Sequence of chain 1.C:
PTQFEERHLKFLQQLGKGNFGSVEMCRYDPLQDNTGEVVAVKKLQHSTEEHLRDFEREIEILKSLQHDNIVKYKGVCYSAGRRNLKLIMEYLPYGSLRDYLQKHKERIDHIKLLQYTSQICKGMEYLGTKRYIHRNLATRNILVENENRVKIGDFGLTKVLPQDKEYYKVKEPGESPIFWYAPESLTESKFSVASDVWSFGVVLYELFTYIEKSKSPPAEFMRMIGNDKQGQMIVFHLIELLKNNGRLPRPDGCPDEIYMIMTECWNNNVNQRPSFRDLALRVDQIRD

This small molecule binds to this protein.
Small molecule (SMILES): CC(=O)Nc1ccc(-c2ccnc(Nc3ccc(N4CCOCC4)cc3)n2)cc1

Binding-site contacts:
Ligand atom C28 contacts residue LEU19 of chain 1.C at 3.3 Å (hydrophobic).
Ligand atom C4 contacts residue GLY99 of chain 1.C at 3.7 Å.
Ligand atom C90 contacts residue VAL27 of chain 1.C at 3.8 Å (hydrophobic).
Ligand atom C10 contacts residue LEU96 of chain 1.C at 3.4 Å (hydrophobic).
Ligand atom C13 contacts residue MET93 of chain 1.C at 3.7 Å (hydrophobic).
Ligand atom C6 contacts residue LEU96 of chain 1.C at 3.5 Å (hydrophobic).
Ligand atom C19 contacts residue ASP158 of chain 1.C at 3.8 Å.
Ligand atom C6 contacts residue GLY99 of chain 1.C at 3.7 Å.
Ligand atom O23 contacts residue VAL27 of chain 1.C at 3.3 Å.
Ligand atom C26 contacts residue VAL27 of chain 1.C at 3.8 Å (hydrophobic).
Ligand atom C14 contacts residue LEU96 of chain 1.C at 3.5 Å (hydrophobic).
Ligand atom C1 contacts residue LEU96 of chain 1.C at 3.5 Å (hydrophobic).
Ligand atom C17 contacts residue LEU147 of chain 1.C at 4.0 Å (hydrophobic).
Ligand atom C6 contacts residue PRO97 of chain 1.C at 3.9 Å (hydrophobic).
Ligand atom N15 contacts residue GLU94 of chain 1.C at 4.0 Å.
Ligand atom N7 contacts residue LEU96 of chain 1.C at 2.9 Å (h-bond).
Ligand atom C1 contacts residue GLY99 of chain 1.C at 3.7 Å.
Ligand atom C3 contacts residue GLY99 of chain 1.C at 3.7 Å.
Ligand atom N15 contacts residue LEU96 of chain 1.C at 2.9 Å (h-bond).
Ligand atom C29 contacts residue LEU19 of chain 1.C at 3.6 Å (hydrophobic).
Ligand atom C22 contacts residue LYS46 of chain 1.C at 3.7 Å.
Ligand atom C10 contacts residue GLU94 of chain 1.C at 3.3 Å.
Ligand atom N7 contacts residue LEU19 of chain 1.C at 4.0 Å.
Ligand atom C11 contacts residue LEU147 of chain 1.C at 4.0 Å (hydrophobic).
Ligand atom N13 contacts residue LEU147 of chain 1.C at 3.8 Å.
Ligand atom C16 contacts residue VAL27 of chain 1.C at 4.0 Å (hydrophobic).
Ligand atom C6 contacts residue LEU19 of chain 1.C at 3.9 Å (hydrophobic).
Ligand atom C25 contacts residue VAL27 of chain 1.C at 3.5 Å (hydrophobic).
Ligand atom C19 contacts residue LYS46 of chain 1.C at 3.5 Å.
Ligand atom O23 contacts residue LYS46 of chain 1.C at 3.1 Å.
Ligand atom N15 contacts residue TYR95 of chain 1.C at 3.8 Å.
Ligand atom C5 contacts residue GLY99 of chain 1.C at 3.7 Å.
Ligand atom N7 contacts residue TYR95 of chain 1.C at 3.4 Å.
Ligand atom C12 contacts residue LEU147 of chain 1.C at 3.9 Å (hydrophobic).
Ligand atom C26 contacts residue MET93 of chain 1.C at 3.9 Å (hydrophobic).
Ligand atom C6 contacts residue TYR95 of chain 1.C at 3.5 Å (hydrophobic).
Ligand atom N24 contacts residue VAL27 of chain 1.C at 3.6 Å.
Ligand atom C22 contacts residue VAL27 of chain 1.C at 3.6 Å (hydrophobic).
Ligand atom C1 contacts residue TYR95 of chain 1.C at 3.9 Å (hydrophobic).
Ligand atom C2 contacts residue GLY99 of chain 1.C at 3.7 Å.